Binding-site contacts:
Ligand atom C contacts residue LEU330 of chain 1.A at 4.0 Å (hydrophobic).
Ligand atom CB contacts residue ASN331 of chain 1.A at 3.7 Å.
Ligand atom CB contacts residue LYS273 of chain 1.D at 3.2 Å.
Ligand atom C contacts residue ARG307 of chain 1.D at 3.8 Å.
Ligand atom CA contacts residue LYS149 of chain 1.A at 3.6 Å.
Ligand atom N contacts residue ASN331 of chain 1.A at 3.9 Å.
Ligand atom N contacts residue LYS149 of chain 1.A at 2.9 Å (salt-bridge).
Ligand atom CA contacts residue LEU330 of chain 1.A at 3.7 Å (hydrophobic).
Ligand atom OG contacts residue ASN274 of chain 1.D at 3.4 Å (h-bond).
Ligand atom CA contacts residue ASN274 of chain 1.D at 3.9 Å.
Ligand atom C contacts residue ASN274 of chain 1.D at 4.3 Å.
Ligand atom O contacts residue LYS273 of chain 1.D at 4.2 Å.
Ligand atom CA contacts residue ASN331 of chain 1.A at 3.4 Å.
Ligand atom CB contacts residue ASN274 of chain 1.D at 3.3 Å.
Ligand atom OG contacts residue ASN331 of chain 1.A at 3.1 Å.
Ligand atom OG contacts residue LYS273 of chain 1.D at 3.8 Å.
Ligand atom O contacts residue ARG307 of chain 1.D at 3.4 Å (salt-bridge).

Sequence of chain 1.A:
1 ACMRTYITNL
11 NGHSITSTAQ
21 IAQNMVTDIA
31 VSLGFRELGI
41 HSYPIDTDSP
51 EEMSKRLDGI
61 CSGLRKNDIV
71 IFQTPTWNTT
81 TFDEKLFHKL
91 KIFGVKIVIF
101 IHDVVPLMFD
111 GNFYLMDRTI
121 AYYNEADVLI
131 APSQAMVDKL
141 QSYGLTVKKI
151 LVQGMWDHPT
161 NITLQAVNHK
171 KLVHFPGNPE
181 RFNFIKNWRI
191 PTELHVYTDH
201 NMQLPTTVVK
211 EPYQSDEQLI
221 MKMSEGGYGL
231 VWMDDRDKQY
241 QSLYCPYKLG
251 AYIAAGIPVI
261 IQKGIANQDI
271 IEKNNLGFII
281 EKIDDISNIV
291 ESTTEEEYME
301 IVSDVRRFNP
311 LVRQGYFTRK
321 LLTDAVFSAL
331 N

This protein binds this small molecule.
Small molecule (SMILES): N[C@@H](CO)C(=O)O

Sequence of chain 1.D:
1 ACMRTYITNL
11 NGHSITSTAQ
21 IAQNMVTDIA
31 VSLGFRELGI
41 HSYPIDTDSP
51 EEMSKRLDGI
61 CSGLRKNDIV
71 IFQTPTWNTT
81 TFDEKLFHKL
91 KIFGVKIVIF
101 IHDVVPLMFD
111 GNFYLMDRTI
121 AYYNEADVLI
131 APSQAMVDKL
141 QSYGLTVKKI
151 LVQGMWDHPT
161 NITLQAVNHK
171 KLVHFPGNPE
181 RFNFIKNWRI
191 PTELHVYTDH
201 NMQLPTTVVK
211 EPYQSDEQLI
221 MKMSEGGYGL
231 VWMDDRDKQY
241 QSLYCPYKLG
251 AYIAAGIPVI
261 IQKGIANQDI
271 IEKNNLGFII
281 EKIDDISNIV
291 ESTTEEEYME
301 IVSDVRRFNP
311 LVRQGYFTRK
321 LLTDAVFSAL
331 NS